Sequence of chain 2.B:
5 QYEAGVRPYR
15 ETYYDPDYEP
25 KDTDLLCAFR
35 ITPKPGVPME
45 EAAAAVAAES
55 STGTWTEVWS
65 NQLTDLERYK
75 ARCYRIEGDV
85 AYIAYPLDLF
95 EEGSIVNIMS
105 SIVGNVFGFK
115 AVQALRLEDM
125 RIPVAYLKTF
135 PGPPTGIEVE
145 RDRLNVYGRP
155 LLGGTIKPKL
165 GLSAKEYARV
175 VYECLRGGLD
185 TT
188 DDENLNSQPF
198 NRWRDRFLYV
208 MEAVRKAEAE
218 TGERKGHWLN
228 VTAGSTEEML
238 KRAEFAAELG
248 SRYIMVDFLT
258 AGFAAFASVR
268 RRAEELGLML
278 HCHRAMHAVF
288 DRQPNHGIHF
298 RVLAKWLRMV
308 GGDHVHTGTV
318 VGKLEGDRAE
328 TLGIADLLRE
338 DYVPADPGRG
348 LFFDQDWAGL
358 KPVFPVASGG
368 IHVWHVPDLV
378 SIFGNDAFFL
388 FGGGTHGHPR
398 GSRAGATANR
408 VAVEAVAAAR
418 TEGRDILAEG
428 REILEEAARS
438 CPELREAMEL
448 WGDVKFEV

Binding-site contacts:
Ligand atom O3 contacts residue GLU190 of chain 2.B at 3.0 Å (salt-bridge).
Ligand atom O6 contacts residue LYS163 of chain 2.B at 3.0 Å (salt-bridge).
Ligand atom O3 contacts residue ASN109 of chain 1.C at 3.5 Å (h-bond).
Ligand atom O6 contacts residue ASN109 of chain 1.C at 2.9 Å (h-bond).
Ligand atom O3P contacts residue GLY389 of chain 2.B at 3.0 Å (h-bond).
Ligand atom O5 contacts residue LEU321 of chain 2.B at 3.1 Å.
Ligand atom O4 contacts residue SER365 of chain 2.B at 3.0 Å (h-bond).
Ligand atom O4 contacts residue GLY366 of chain 2.B at 3.1 Å (h-bond).
Ligand atom O1P contacts residue LYS320 of chain 2.B at 2.8 Å (salt-bridge).
Ligand atom O2 contacts residue KCX187 of chain 2.B at 3.2 Å (h-bond).
Ligand atom O2 contacts residue ASP189 of chain 2.B at 3.3 Å (salt-bridge).
Ligand atom C contacts residue ASN109 of chain 1.C at 3.5 Å.
Ligand atom O6 contacts residue GLU190 of chain 2.B at 3.1 Å (salt-bridge).
Ligand atom O4P contacts residue ARG281 of chain 2.B at 3.1 Å (salt-bridge).
Ligand atom P1 contacts residue THR58 of chain 1.C at 3.5 Å.
Ligand atom O1P contacts residue TRP59 of chain 1.C at 3.2 Å.
Ligand atom O5P contacts residue ARG281 of chain 2.B at 2.9 Å (salt-bridge).
Ligand atom C3 contacts residue MG1 of chain 2.L at 3.0 Å.
Ligand atom C3 contacts residue KCX187 of chain 2.B at 3.0 Å.
Ligand atom O6 contacts residue LYS161 of chain 2.B at 3.3 Å (salt-bridge).
Ligand atom O7 contacts residue LYS320 of chain 2.B at 2.9 Å (salt-bridge).
Ligand atom O1 contacts residue LYS161 of chain 2.B at 3.1 Å.
Ligand atom C contacts residue LYS161 of chain 2.B at 3.4 Å.
Ligand atom O2 contacts residue MG1 of chain 2.L at 2.2 Å.
Ligand atom O6 contacts residue MG1 of chain 2.L at 2.0 Å.
Ligand atom O3 contacts residue HIS280 of chain 2.B at 3.0 Å (h-bond).
Ligand atom O6P contacts residue SER365 of chain 2.B at 3.4 Å (h-bond).
Ligand atom O1P contacts residue GLY367 of chain 2.B at 2.9 Å (h-bond).
Ligand atom O6 contacts residue ASP189 of chain 2.B at 3.0 Å (salt-bridge).
Ligand atom O6P contacts residue HIS313 of chain 2.B at 2.6 Å (h-bond).
Ligand atom C contacts residue MG1 of chain 2.L at 2.8 Å.
Ligand atom O2P contacts residue THR58 of chain 1.C at 2.6 Å (h-bond).
Ligand atom O2 contacts residue THR159 of chain 2.B at 2.8 Å (h-bond).
Ligand atom O3 contacts residue KCX187 of chain 2.B at 2.5 Å (h-bond).
Ligand atom O2P contacts residue LYS161 of chain 2.B at 3.3 Å.
Ligand atom O2P contacts residue GLY390 of chain 2.B at 2.8 Å (h-bond).
Ligand atom O3 contacts residue MG1 of chain 2.L at 2.2 Å.
Ligand atom O2 contacts residue LYS161 of chain 2.B at 2.9 Å (salt-bridge).
Ligand atom C2 contacts residue MG1 of chain 2.L at 2.8 Å.
Ligand atom O7 contacts residue GLU53 of chain 1.C at 3.5 Å (salt-bridge).

Sequence of chain 1.C:
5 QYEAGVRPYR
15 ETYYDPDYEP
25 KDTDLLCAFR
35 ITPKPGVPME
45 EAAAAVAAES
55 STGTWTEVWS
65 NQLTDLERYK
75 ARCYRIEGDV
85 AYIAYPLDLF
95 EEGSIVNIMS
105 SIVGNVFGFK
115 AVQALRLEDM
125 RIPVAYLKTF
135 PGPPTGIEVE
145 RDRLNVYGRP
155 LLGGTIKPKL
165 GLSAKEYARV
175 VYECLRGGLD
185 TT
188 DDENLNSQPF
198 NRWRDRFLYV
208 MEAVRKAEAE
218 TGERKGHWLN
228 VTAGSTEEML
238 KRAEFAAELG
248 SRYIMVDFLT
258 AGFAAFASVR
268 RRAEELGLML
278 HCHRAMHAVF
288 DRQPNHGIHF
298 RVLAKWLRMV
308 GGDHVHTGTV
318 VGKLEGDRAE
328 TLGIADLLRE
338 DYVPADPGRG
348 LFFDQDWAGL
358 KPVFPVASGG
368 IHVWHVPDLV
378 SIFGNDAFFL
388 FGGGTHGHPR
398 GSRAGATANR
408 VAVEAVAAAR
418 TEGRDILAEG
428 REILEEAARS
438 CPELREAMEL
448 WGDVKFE

This small molecule binds to this protein.
Small molecule (SMILES): O=C(O)[C@@](O)(COP(=O)(O)O)[C@H](O)[C@H](O)COP(=O)(O)O